This small molecule binds to this protein.
Small molecule (SMILES): Nc1ncnc2c1ncn2[C@@H]1O[C@H](CO[P](=O)(O)O[P](=O)(O)NP(=O)(O)O)[C@@H](O)[C@H]1O

Binding-site contacts:
Ligand atom C5' contacts residue ASN117 of chain 1.B at 3.3 Å.
Ligand atom C4' contacts residue ASN117 of chain 1.B at 3.6 Å.
Ligand atom O3G contacts residue GLY145 of chain 1.B at 3.4 Å.
Ligand atom O2A contacts residue PHE151 of chain 1.B at 3.1 Å (h-bond).
Ligand atom O1A contacts residue ASN65 of chain 1.B at 2.9 Å (h-bond).
Ligand atom O1A contacts residue GLY150 of chain 1.B at 3.5 Å.
Ligand atom O2' contacts residue GLY125 of chain 1.B at 3.4 Å.
Ligand atom O1A contacts residue MG1 of chain 1.L at 2.3 Å.
Ligand atom O3' contacts residue SER126 of chain 1.B at 3.2 Å (h-bond).
Ligand atom O3G contacts residue ARG348 of chain 1.B at 2.5 Å (salt-bridge).
Ligand atom N3B contacts residue GLY145 of chain 1.B at 3.5 Å.
Ligand atom O2B contacts residue SER124 of chain 1.B at 2.6 Å (h-bond).
Ligand atom O2A contacts residue VAL149 of chain 1.B at 3.5 Å.
Ligand atom O1A contacts residue PHE151 of chain 1.B at 3.2 Å (h-bond).
Ligand atom N6 contacts residue ASP104 of chain 1.B at 2.9 Å (salt-bridge).
Ligand atom O3' contacts residue GLY125 of chain 1.B at 2.8 Å (h-bond).
Ligand atom N3B contacts residue PHE147 of chain 1.B at 3.3 Å (h-bond).
Ligand atom N3B contacts residue GLY148 of chain 1.B at 2.8 Å (h-bond).
Ligand atom O3G contacts residue GLN146 of chain 1.B at 2.9 Å (h-bond).
Ligand atom PA contacts residue PHE151 of chain 1.B at 3.6 Å.
Ligand atom O2G contacts residue GLY148 of chain 1.B at 3.0 Å (h-bond).
Ligand atom O2A contacts residue GLY150 of chain 1.B at 3.0 Å (h-bond).
Ligand atom O2G contacts residue VAL149 of chain 1.B at 3.0 Å (h-bond).
Ligand atom PG contacts residue MG1 of chain 1.L at 3.5 Å.
Ligand atom O2' contacts residue ASN117 of chain 1.B at 3.4 Å (h-bond).
Ligand atom N1 contacts residue THR197 of chain 1.B at 3.2 Å (h-bond).
Ligand atom O2A contacts residue GLY148 of chain 1.B at 3.3 Å (h-bond).
Ligand atom N7 contacts residue ASN65 of chain 1.B at 3.3 Å.
Ligand atom PB contacts residue MG1 of chain 1.L at 3.5 Å.
Ligand atom PG contacts residue GLY148 of chain 1.B at 3.5 Å.
Ligand atom N1 contacts residue ALA69 of chain 1.B at 3.3 Å.
Ligand atom O2' contacts residue LYS72 of chain 1.B at 3.4 Å (salt-bridge).
Ligand atom O1B contacts residue MG1 of chain 1.L at 2.3 Å.
Ligand atom O3A contacts residue GLY148 of chain 1.B at 3.1 Å.
Ligand atom N3B contacts residue GLN146 of chain 1.B at 3.2 Å (h-bond).
Ligand atom O1B contacts residue ASN65 of chain 1.B at 2.9 Å (h-bond).
Ligand atom O3G contacts residue PHE147 of chain 1.B at 3.0 Å (h-bond).
Ligand atom O4' contacts residue ASN117 of chain 1.B at 3.2 Å.
Ligand atom O2G contacts residue GLY150 of chain 1.B at 2.9 Å (h-bond).
Ligand atom O1G contacts residue MG1 of chain 1.L at 2.1 Å.

Sequence of chain 1.B:
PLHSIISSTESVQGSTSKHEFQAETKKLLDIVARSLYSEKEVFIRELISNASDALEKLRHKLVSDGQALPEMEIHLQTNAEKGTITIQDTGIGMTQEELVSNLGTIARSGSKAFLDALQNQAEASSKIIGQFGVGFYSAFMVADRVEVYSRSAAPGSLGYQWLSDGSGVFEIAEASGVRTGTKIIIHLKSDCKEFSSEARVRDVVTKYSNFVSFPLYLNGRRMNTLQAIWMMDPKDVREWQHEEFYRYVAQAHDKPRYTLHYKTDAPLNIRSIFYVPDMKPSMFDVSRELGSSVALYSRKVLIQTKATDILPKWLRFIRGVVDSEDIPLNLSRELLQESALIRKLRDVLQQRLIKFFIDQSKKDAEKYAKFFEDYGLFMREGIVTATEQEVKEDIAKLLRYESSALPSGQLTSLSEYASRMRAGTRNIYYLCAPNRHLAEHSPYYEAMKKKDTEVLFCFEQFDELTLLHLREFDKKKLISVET